Binding-site contacts:
Ligand atom O6 contacts residue GLN254 of chain 1.D at 2.9 Å (h-bond).
Ligand atom N8 contacts residue OXY1 of chain 1.NA at 3.6 Å (h-bond).
Ligand atom C5 contacts residue PHE188 of chain 1.D at 3.4 Å (hydrophobic).
Ligand atom N9 contacts residue LEU199 of chain 1.D at 3.6 Å.
Ligand atom C2 contacts residue ARG205 of chain 1.D at 3.6 Å.
Ligand atom C2 contacts residue GLN254 of chain 1.D at 3.8 Å.
Ligand atom O2 contacts residue SER252 of chain 1.D at 3.3 Å.
Ligand atom O2 contacts residue PHE188 of chain 1.D at 3.6 Å.
Ligand atom C4 contacts residue ARG205 of chain 1.D at 4.0 Å.
Ligand atom N3 contacts residue TYR253 of chain 1.D at 3.5 Å.
Ligand atom C2 contacts residue SER252 of chain 1.D at 4.3 Å.
Ligand atom O2 contacts residue TYR253 of chain 1.D at 2.9 Å (h-bond).
Ligand atom N1 contacts residue GLN254 of chain 1.D at 3.0 Å (h-bond).
Ligand atom O2 contacts residue ARG205 of chain 1.D at 2.8 Å (salt-bridge).
Ligand atom C4 contacts residue OXY1 of chain 1.NA at 3.6 Å.
Ligand atom N9 contacts residue OXY1 of chain 1.NA at 3.6 Å.
Ligand atom C6 contacts residue GLN254 of chain 1.D at 3.7 Å.
Ligand atom C2 contacts residue OXY1 of chain 1.NA at 4.5 Å.
Ligand atom C4 contacts residue TYR253 of chain 1.D at 4.1 Å (hydrophobic).
Ligand atom N1 contacts residue TYR253 of chain 1.D at 3.7 Å.
Ligand atom C6 contacts residue OXY1 of chain 1.NA at 3.7 Å.
Ligand atom N1 contacts residue OXY1 of chain 1.NA at 4.1 Å.
Ligand atom O2 contacts residue GLN254 of chain 1.D at 3.6 Å.
Ligand atom N9 contacts residue ARG205 of chain 1.D at 4.3 Å.
Ligand atom N9 contacts residue PHE188 of chain 1.D at 3.6 Å.
Ligand atom N7 contacts residue PHE188 of chain 1.D at 3.8 Å.
Ligand atom C2 contacts residue PHE188 of chain 1.D at 3.4 Å (hydrophobic).
Ligand atom O6 contacts residue OXY1 of chain 1.NA at 4.2 Å.
Ligand atom N3 contacts residue PHE188 of chain 1.D at 3.2 Å.
Ligand atom N3 contacts residue OXY1 of chain 1.NA at 4.2 Å.
Ligand atom N7 contacts residue OXY1 of chain 1.NA at 3.5 Å (h-bond).
Ligand atom C5 contacts residue OXY1 of chain 1.NA at 3.5 Å.
Ligand atom N8 contacts residue LEU199 of chain 1.D at 3.6 Å.
Ligand atom C2 contacts residue TYR253 of chain 1.D at 3.2 Å (hydrophobic).
Ligand atom N1 contacts residue PHE188 of chain 1.D at 3.5 Å.
Ligand atom N3 contacts residue ARG205 of chain 1.D at 3.1 Å (salt-bridge).
Ligand atom C6 contacts residue PHE188 of chain 1.D at 3.5 Å (hydrophobic).
Ligand atom C4 contacts residue PHE188 of chain 1.D at 3.3 Å (hydrophobic).
Ligand atom O6 contacts residue PHE188 of chain 1.D at 3.9 Å.
Ligand atom N8 contacts residue PHE188 of chain 1.D at 4.0 Å.

Sequence of chain 1.D:
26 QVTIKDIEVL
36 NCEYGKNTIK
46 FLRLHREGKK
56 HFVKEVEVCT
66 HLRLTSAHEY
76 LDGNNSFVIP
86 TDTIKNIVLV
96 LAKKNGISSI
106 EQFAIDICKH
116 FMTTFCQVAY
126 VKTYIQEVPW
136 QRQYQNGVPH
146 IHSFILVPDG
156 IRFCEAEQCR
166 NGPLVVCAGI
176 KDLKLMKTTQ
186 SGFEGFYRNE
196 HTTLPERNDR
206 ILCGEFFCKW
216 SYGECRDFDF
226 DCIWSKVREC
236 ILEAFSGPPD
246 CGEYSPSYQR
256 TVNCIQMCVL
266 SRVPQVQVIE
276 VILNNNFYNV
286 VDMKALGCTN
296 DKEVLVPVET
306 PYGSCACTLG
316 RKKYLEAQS

A small-molecule ligand and the protein it binds are described below.
Small molecule (SMILES): O=c1[nH]c(=O)c2nn[nH]c2[nH]1